Sequence of chain 1.A:
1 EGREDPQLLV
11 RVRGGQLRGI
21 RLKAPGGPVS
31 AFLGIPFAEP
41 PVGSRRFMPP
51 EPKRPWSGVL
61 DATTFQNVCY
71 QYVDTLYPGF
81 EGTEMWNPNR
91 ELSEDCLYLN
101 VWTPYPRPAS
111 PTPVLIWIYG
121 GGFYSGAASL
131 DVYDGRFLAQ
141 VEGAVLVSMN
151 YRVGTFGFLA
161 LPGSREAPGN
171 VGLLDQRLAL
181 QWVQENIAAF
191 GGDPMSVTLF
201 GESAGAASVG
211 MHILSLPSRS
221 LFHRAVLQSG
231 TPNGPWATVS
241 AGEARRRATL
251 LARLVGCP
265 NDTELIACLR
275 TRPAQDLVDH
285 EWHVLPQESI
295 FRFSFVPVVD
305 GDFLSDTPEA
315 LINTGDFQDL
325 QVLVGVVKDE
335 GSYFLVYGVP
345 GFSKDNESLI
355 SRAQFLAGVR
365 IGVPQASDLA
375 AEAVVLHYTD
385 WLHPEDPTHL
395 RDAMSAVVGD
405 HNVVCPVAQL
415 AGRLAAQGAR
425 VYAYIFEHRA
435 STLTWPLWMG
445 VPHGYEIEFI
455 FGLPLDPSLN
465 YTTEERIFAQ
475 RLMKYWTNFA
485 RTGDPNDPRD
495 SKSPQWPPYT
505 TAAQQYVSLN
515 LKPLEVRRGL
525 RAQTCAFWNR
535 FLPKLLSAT

The small molecule below binds the protein below.
Small molecule (SMILES): CCN(/C=C/CNC(=O)c1ccc(C)c([N+](=O)O)c1)CC

Binding-site contacts:
Ligand atom C11 contacts residue TYR341 of chain 1.A at 3.6 Å (hydrophobic).
Ligand atom C18 contacts residue TYR337 of chain 1.A at 3.6 Å (hydrophobic).
Ligand atom C03 contacts residue TYR124 of chain 1.A at 3.9 Å (hydrophobic).
Ligand atom C02 contacts residue TRP286 of chain 1.A at 3.6 Å (hydrophobic).
Ligand atom C08 contacts residue TRP286 of chain 1.A at 3.2 Å (hydrophobic).
Ligand atom C09 contacts residue TYR124 of chain 1.A at 3.8 Å (hydrophobic).
Ligand atom O06 contacts residue SER298 of chain 1.A at 3.2 Å (h-bond).
Ligand atom C21 contacts residue TYR72 of chain 1.A at 3.4 Å (hydrophobic).
Ligand atom N10 contacts residue TYR124 of chain 1.A at 3.6 Å.
Ligand atom O05 contacts residue PHE297 of chain 1.A at 2.9 Å.
Ligand atom C17 contacts residue PHE338 of chain 1.A at 3.6 Å (hydrophobic).
Ligand atom O05 contacts residue TYR124 of chain 1.A at 3.9 Å.
Ligand atom C03 contacts residue TRP286 of chain 1.A at 3.5 Å (hydrophobic).
Ligand atom C20 contacts residue TYR124 of chain 1.A at 3.8 Å (hydrophobic).
Ligand atom C16 contacts residue ASP74 of chain 1.A at 3.9 Å.
Ligand atom C08 contacts residue TYR124 of chain 1.A at 3.6 Å (hydrophobic).
Ligand atom C01 contacts residue TRP286 of chain 1.A at 3.8 Å (hydrophobic).
Ligand atom O19 contacts residue PHE297 of chain 1.A at 3.6 Å.
Ligand atom C12 contacts residue TYR124 of chain 1.A at 3.9 Å (hydrophobic).
Ligand atom C01 contacts residue GLU285 of chain 1.A at 3.7 Å.
Ligand atom O06 contacts residue GLU285 of chain 1.A at 3.3 Å.
Ligand atom C15 contacts residue TYR337 of chain 1.A at 3.7 Å (hydrophobic).
Ligand atom N04 contacts residue TRP286 of chain 1.A at 3.8 Å.
Ligand atom C21 contacts residue TRP286 of chain 1.A at 3.4 Å (hydrophobic).
Ligand atom N10 contacts residue TRP286 of chain 1.A at 3.3 Å.
Ligand atom C20 contacts residue TYR72 of chain 1.A at 3.9 Å (hydrophobic).
Ligand atom C09 contacts residue TRP286 of chain 1.A at 3.2 Å (hydrophobic).
Ligand atom C07 contacts residue TRP286 of chain 1.A at 3.2 Å (hydrophobic).
Ligand atom C16 contacts residue TYR124 of chain 1.A at 3.7 Å (hydrophobic).
Ligand atom C07 contacts residue TYR124 of chain 1.A at 3.7 Å (hydrophobic).
Ligand atom C17 contacts residue TYR337 of chain 1.A at 3.7 Å (hydrophobic).
Ligand atom C20 contacts residue TRP286 of chain 1.A at 3.3 Å (hydrophobic).
Ligand atom C01 contacts residue TYR72 of chain 1.A at 3.8 Å (hydrophobic).
Ligand atom C13 contacts residue TYR124 of chain 1.A at 3.6 Å (hydrophobic).
Ligand atom N04 contacts residue SER298 of chain 1.A at 3.7 Å.
Ligand atom O05 contacts residue SER298 of chain 1.A at 2.9 Å (h-bond).
Ligand atom C13 contacts residue TYR341 of chain 1.A at 3.7 Å (hydrophobic).
Ligand atom N14 contacts residue TYR124 of chain 1.A at 3.8 Å.
Ligand atom C18 contacts residue PHE338 of chain 1.A at 3.6 Å (hydrophobic).
Ligand atom O19 contacts residue TRP286 of chain 1.A at 3.8 Å.